Binding-site contacts:
Ligand atom C3 contacts residue ASN153 of chain 1.B at 3.8 Å.
Ligand atom C8 contacts residue ASN153 of chain 1.B at 4.3 Å.
Ligand atom O5 contacts residue ASN153 of chain 1.B at 2.3 Å (h-bond).
Ligand atom O6 contacts residue LYS2 of chain 1.B at 3.2 Å (salt-bridge).
Ligand atom N2 contacts residue ASN153 of chain 1.B at 2.9 Å (h-bond).
Ligand atom C8 contacts residue GLN226 of chain 1.B at 4.0 Å.
Ligand atom C5 contacts residue ASN153 of chain 1.B at 3.6 Å.
Ligand atom C7 contacts residue GLN226 of chain 1.B at 3.8 Å.
Ligand atom C1 contacts residue ASN153 of chain 1.B at 1.4 Å.
Ligand atom C8 contacts residue SER204 of chain 1.B at 4.3 Å.
Ligand atom O5 contacts residue LYS2 of chain 1.B at 4.4 Å.
Ligand atom C7 contacts residue ASN153 of chain 1.B at 3.2 Å.
Ligand atom O7 contacts residue ASN153 of chain 1.B at 3.2 Å (h-bond).
Ligand atom C4 contacts residue ASN153 of chain 1.B at 4.2 Å.
Ligand atom C6 contacts residue LYS2 of chain 1.B at 4.4 Å.
Ligand atom C2 contacts residue ASN153 of chain 1.B at 2.5 Å.
Ligand atom O7 contacts residue GLN226 of chain 1.B at 3.0 Å (h-bond).

Sequence of chain 1.B:
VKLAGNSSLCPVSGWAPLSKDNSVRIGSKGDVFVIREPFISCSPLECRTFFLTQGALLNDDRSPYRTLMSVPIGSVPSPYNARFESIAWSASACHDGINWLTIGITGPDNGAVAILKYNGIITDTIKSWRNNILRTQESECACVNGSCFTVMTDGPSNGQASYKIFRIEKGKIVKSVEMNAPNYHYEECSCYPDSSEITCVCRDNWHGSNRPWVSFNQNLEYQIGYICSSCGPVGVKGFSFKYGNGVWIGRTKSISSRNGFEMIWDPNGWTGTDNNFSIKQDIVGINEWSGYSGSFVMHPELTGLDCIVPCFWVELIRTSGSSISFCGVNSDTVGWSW

This small molecule binds to this protein.
Small molecule (SMILES): CC(=O)N[C@@H]1[C@@H](O)[C@H](O)[C@@H](CO)O[C@H]1O